A protein and the small-molecule ligand that binds it are described below.
Small molecule (SMILES): CCOC(=O)CNC(=O)NCc1ccc(N)cc1

Binding-site contacts:
Ligand atom CAG contacts residue ASN121 of chain 1.A at 3.6 Å.
Ligand atom OAC contacts residue GLN82 of chain 1.A at 3.1 Å (h-bond).
Ligand atom CAE contacts residue ALA120 of chain 1.A at 4.1 Å (hydrophobic).
Ligand atom CAQ contacts residue THR126 of chain 1.A at 3.8 Å.
Ligand atom OAN contacts residue GLN82 of chain 1.A at 3.7 Å.
Ligand atom CAI contacts residue GLN82 of chain 1.A at 4.0 Å.
Ligand atom CAA contacts residue PHE132 of chain 1.A at 3.7 Å (hydrophobic).
Ligand atom CAI contacts residue PHE132 of chain 1.A at 3.3 Å (hydrophobic).
Ligand atom CAQ contacts residue GLN130 of chain 1.A at 4.1 Å.
Ligand atom OAN contacts residue ARG74 of chain 1.A at 3.2 Å (salt-bridge).
Ligand atom NAM contacts residue ASN121 of chain 1.A at 3.0 Å (h-bond).
Ligand atom CAE contacts residue ASN121 of chain 1.A at 3.5 Å.
Ligand atom C contacts residue ARG74 of chain 1.A at 3.8 Å.
Ligand atom CAR contacts residue GLY91 of chain 1.A at 3.3 Å.
Ligand atom CAH contacts residue GLY91 of chain 1.A at 3.4 Å.
Ligand atom CAF contacts residue GLN130 of chain 1.A at 4.0 Å.
Ligand atom CAO contacts residue GLN82 of chain 1.A at 3.9 Å.
Ligand atom CAE contacts residue THR126 of chain 1.A at 4.1 Å.
Ligand atom CA contacts residue ARG74 of chain 1.A at 3.6 Å.
Ligand atom CAG contacts residue ALA122 of chain 1.A at 4.1 Å (hydrophobic).
Ligand atom O contacts residue ASN121 of chain 1.A at 3.3 Å (h-bond).
Ligand atom CAK contacts residue GLN130 of chain 1.A at 4.1 Å.
Ligand atom NAB contacts residue GLY128 of chain 1.A at 3.7 Å.
Ligand atom N contacts residue ASN121 of chain 1.A at 3.0 Å (h-bond).
Ligand atom CAH contacts residue ALA122 of chain 1.A at 3.9 Å (hydrophobic).
Ligand atom C contacts residue ALA120 of chain 1.A at 4.1 Å (hydrophobic).
Ligand atom O contacts residue ALA120 of chain 1.A at 3.1 Å.
Ligand atom C contacts residue GLN82 of chain 1.A at 3.9 Å.
Ligand atom CAK contacts residue GLY91 of chain 1.A at 2.9 Å.
Ligand atom CAO contacts residue ASN121 of chain 1.A at 3.5 Å.
Ligand atom CAH contacts residue GLN130 of chain 1.A at 3.7 Å.
Ligand atom CAE contacts residue GLN130 of chain 1.A at 3.9 Å.
Ligand atom NAB contacts residue THR126 of chain 1.A at 3.1 Å (h-bond).
Ligand atom CAR contacts residue ALA122 of chain 1.A at 4.1 Å (hydrophobic).
Ligand atom CAG contacts residue GLN130 of chain 1.A at 3.6 Å.
Ligand atom C contacts residue HIS145 of chain 1.A at 3.9 Å.
Ligand atom CAI contacts residue HIS145 of chain 1.A at 4.0 Å.
Ligand atom CAA contacts residue PHE79 of chain 1.A at 3.7 Å (hydrophobic).
Ligand atom CAR contacts residue GLN130 of chain 1.A at 3.5 Å.
Ligand atom O contacts residue HIS145 of chain 1.A at 3.4 Å.

Sequence of chain 1.A:
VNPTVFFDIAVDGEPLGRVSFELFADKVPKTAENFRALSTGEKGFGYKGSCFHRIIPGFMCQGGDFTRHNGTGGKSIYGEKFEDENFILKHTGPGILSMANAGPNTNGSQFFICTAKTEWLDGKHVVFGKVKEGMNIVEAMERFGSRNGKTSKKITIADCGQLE